A protein and the small-molecule ligand that binds it are described below.
Small molecule (SMILES): N#Cc1ccc(Nc2nc(N)nc(Oc3cccc(C(=O)O)c3)n2)cc1

Sequence of chain 1.A:
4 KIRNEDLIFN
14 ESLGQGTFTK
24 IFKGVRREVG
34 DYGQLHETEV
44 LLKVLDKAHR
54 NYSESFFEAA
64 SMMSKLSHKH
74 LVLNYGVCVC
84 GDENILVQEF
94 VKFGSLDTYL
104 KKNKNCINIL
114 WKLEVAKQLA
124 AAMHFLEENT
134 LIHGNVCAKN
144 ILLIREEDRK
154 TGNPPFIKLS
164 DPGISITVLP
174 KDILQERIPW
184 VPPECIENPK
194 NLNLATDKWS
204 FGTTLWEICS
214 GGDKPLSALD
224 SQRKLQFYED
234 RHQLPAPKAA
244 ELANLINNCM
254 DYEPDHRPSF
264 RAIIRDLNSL

Binding-site contacts:
Ligand atom O21 contacts residue SER98 of chain 1.A at 2.9 Å (h-bond).
Ligand atom N12 contacts residue GLN91 of chain 1.A at 3.9 Å.
Ligand atom C04 contacts residue GLY97 of chain 1.A at 3.8 Å.
Ligand atom N07 contacts residue PHE93 of chain 1.A at 3.3 Å.
Ligand atom C10 contacts residue LEU145 of chain 1.A at 3.7 Å (hydrophobic).
Ligand atom N09 contacts residue VAL94 of chain 1.A at 3.1 Å (h-bond).
Ligand atom C25 contacts residue LEU16 of chain 1.A at 3.9 Å (hydrophobic).
Ligand atom C18 contacts residue LEU16 of chain 1.A at 3.6 Å (hydrophobic).
Ligand atom N12 contacts residue LEU145 of chain 1.A at 3.6 Å.
Ligand atom C10 contacts residue GLU92 of chain 1.A at 3.9 Å.
Ligand atom C17 contacts residue LEU16 of chain 1.A at 3.7 Å (hydrophobic).
Ligand atom N11 contacts residue GLU92 of chain 1.A at 2.8 Å (salt-bridge).
Ligand atom O22 contacts residue THR101 of chain 1.A at 3.8 Å.
Ligand atom C25 contacts residue GLY97 of chain 1.A at 3.8 Å.
Ligand atom C05 contacts residue LYS95 of chain 1.A at 3.3 Å.
Ligand atom C13 contacts residue LEU145 of chain 1.A at 3.8 Å (hydrophobic).
Ligand atom N07 contacts residue VAL94 of chain 1.A at 2.8 Å (h-bond).
Ligand atom C05 contacts residue GLY97 of chain 1.A at 3.4 Å.
Ligand atom O21 contacts residue GLY97 of chain 1.A at 3.8 Å.
Ligand atom C06 contacts residue GLY97 of chain 1.A at 3.5 Å.
Ligand atom C08 contacts residue VAL94 of chain 1.A at 3.8 Å (hydrophobic).
Ligand atom C04 contacts residue LYS95 of chain 1.A at 3.4 Å.
Ligand atom C06 contacts residue PHE93 of chain 1.A at 3.5 Å (hydrophobic).
Ligand atom N11 contacts residue LEU44 of chain 1.A at 3.7 Å.
Ligand atom C13 contacts residue LEU44 of chain 1.A at 3.8 Å (hydrophobic).
Ligand atom C23 contacts residue SER98 of chain 1.A at 3.8 Å.
Ligand atom C06 contacts residue VAL94 of chain 1.A at 3.4 Å (hydrophobic).
Ligand atom C05 contacts residue VAL94 of chain 1.A at 3.0 Å (hydrophobic).
Ligand atom N24 contacts residue LEU44 of chain 1.A at 3.8 Å.
Ligand atom C05 contacts residue PHE93 of chain 1.A at 3.4 Å (hydrophobic).
Ligand atom C20 contacts residue SER98 of chain 1.A at 3.5 Å.
Ligand atom C20 contacts residue THR101 of chain 1.A at 3.7 Å.
Ligand atom N11 contacts residue LEU145 of chain 1.A at 3.3 Å.
Ligand atom C10 contacts residue LEU44 of chain 1.A at 3.4 Å (hydrophobic).
Ligand atom C19 contacts residue SER98 of chain 1.A at 3.9 Å.
Ligand atom N11 contacts residue VAL94 of chain 1.A at 3.8 Å.
Ligand atom N11 contacts residue GLN91 of chain 1.A at 3.0 Å (h-bond).
Ligand atom N09 contacts residue LEU44 of chain 1.A at 3.8 Å.
Ligand atom O21 contacts residue THR101 of chain 1.A at 2.8 Å (h-bond).
Ligand atom N12 contacts residue LEU44 of chain 1.A at 3.4 Å.